This protein binds this small molecule.
Small molecule (SMILES): CCc1[nH]c2nc(Sc3cccnc3)nc(OC)c2c1C=O

Binding-site contacts:
Ligand atom C15 contacts residue ARG62 of chain 1.A at 3.5 Å.
Ligand atom S10 contacts residue GLY63 of chain 1.A at 3.7 Å.
Ligand atom C16 contacts residue GLU36 of chain 1.A at 3.5 Å.
Ligand atom C18 contacts residue HIS101 of chain 1.A at 3.4 Å.
Ligand atom C21 contacts residue ILE29 of chain 1.A at 3.5 Å (hydrophobic).
Ligand atom C22 contacts residue ASP59 of chain 1.A at 3.4 Å.
Ligand atom C22 contacts residue THR152 of chain 1.A at 3.6 Å.
Ligand atom C6 contacts residue MET64 of chain 1.A at 3.4 Å (hydrophobic).
Ligand atom C3 contacts residue ASP59 of chain 1.A at 3.5 Å.
Ligand atom C5 contacts residue ASN32 of chain 1.A at 3.5 Å.
Ligand atom N7 contacts residue MET64 of chain 1.A at 3.6 Å.
Ligand atom C11 contacts residue GLU36 of chain 1.A at 3.7 Å.
Ligand atom O17 contacts residue MET64 of chain 1.A at 3.7 Å.
Ligand atom O17 contacts residue HIS101 of chain 1.A at 4.0 Å.
Ligand atom C16 contacts residue ARG62 of chain 1.A at 3.6 Å.
Ligand atom C3 contacts residue THR152 of chain 1.A at 3.8 Å.
Ligand atom C12 contacts residue ARG62 of chain 1.A at 4.0 Å.
Ligand atom C21 contacts residue VAL154 of chain 1.A at 4.0 Å (hydrophobic).
Ligand atom C4 contacts residue MET64 of chain 1.A at 3.7 Å (hydrophobic).
Ligand atom N2 contacts residue THR152 of chain 1.A at 3.6 Å.
Ligand atom N9 contacts residue ASP59 of chain 1.A at 3.8 Å.
Ligand atom C14 contacts residue PRO65 of chain 1.A at 4.0 Å (hydrophobic).
Ligand atom C11 contacts residue ARG62 of chain 1.A at 4.0 Å.
Ligand atom C19 contacts residue ASN32 of chain 1.A at 3.3 Å.
Ligand atom C1 contacts residue ASP59 of chain 1.A at 3.6 Å.
Ligand atom N2 contacts residue ASP59 of chain 1.A at 2.6 Å (salt-bridge).
Ligand atom C14 contacts residue ARG62 of chain 1.A at 3.8 Å.
Ligand atom C22 contacts residue VAL154 of chain 1.A at 3.7 Å (hydrophobic).
Ligand atom N9 contacts residue THR152 of chain 1.A at 3.5 Å (h-bond).
Ligand atom O20 contacts residue ASN32 of chain 1.A at 3.2 Å (h-bond).
Ligand atom C22 contacts residue VAL57 of chain 1.A at 3.4 Å (hydrophobic).
Ligand atom N13 contacts residue PRO65 of chain 1.A at 3.5 Å.
Ligand atom C18 contacts residue GLY102 of chain 1.A at 3.9 Å.
Ligand atom C11 contacts residue GLY63 of chain 1.A at 4.0 Å.
Ligand atom S10 contacts residue GLU36 of chain 1.A at 3.3 Å (salt-bridge).
Ligand atom C1 contacts residue ASN32 of chain 1.A at 4.0 Å.
Ligand atom C21 contacts residue ASP59 of chain 1.A at 3.8 Å.
Ligand atom C18 contacts residue ILE79 of chain 1.A at 3.8 Å (hydrophobic).
Ligand atom C12 contacts residue PRO65 of chain 1.A at 3.7 Å (hydrophobic).
Ligand atom C12 contacts residue GLY63 of chain 1.A at 3.3 Å.

Sequence of chain 1.A:
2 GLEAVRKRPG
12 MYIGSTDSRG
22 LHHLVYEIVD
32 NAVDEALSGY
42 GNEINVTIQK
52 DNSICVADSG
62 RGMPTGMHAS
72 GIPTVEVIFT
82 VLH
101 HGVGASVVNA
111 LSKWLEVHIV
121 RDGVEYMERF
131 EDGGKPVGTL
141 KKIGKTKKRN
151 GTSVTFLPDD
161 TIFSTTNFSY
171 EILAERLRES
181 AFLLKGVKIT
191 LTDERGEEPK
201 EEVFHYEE